Sequence of chain 1.A:
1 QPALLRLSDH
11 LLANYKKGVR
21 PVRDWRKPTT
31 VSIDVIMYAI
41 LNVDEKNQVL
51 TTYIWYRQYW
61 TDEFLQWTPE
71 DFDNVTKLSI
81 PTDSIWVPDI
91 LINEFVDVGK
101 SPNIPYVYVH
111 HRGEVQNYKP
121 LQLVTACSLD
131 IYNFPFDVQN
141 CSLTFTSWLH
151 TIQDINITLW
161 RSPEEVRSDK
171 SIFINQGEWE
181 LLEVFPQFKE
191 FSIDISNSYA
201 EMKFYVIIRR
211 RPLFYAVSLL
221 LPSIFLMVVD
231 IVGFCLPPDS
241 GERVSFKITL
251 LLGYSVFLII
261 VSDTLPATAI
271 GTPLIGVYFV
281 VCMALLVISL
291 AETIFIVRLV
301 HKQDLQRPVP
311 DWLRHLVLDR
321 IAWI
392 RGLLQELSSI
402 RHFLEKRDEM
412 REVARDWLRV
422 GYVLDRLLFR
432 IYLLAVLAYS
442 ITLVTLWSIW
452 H

Binding-site contacts:
Ligand atom O5 contacts residue PHE188 of chain 1.A at 4.1 Å.
Ligand atom C2 contacts residue ASN156 of chain 1.A at 2.5 Å.
Ligand atom O5 contacts residue ILE157 of chain 1.A at 4.4 Å.
Ligand atom C1 contacts residue ASN156 of chain 1.A at 1.4 Å.
Ligand atom C4 contacts residue ASN156 of chain 1.A at 4.2 Å.
Ligand atom C6 contacts residue THR158 of chain 1.A at 4.2 Å.
Ligand atom O6 contacts residue PHE188 of chain 1.A at 3.5 Å.
Ligand atom N2 contacts residue ASN156 of chain 1.A at 2.9 Å (h-bond).
Ligand atom C1 contacts residue PHE188 of chain 1.A at 4.0 Å (hydrophobic).
Ligand atom C5 contacts residue ASN156 of chain 1.A at 3.7 Å.
Ligand atom O6 contacts residue ILE157 of chain 1.A at 3.6 Å.
Ligand atom C5 contacts residue PHE188 of chain 1.A at 3.9 Å (hydrophobic).
Ligand atom O7 contacts residue PHE188 of chain 1.A at 4.1 Å.
Ligand atom C7 contacts residue ASN156 of chain 1.A at 3.4 Å.
Ligand atom O5 contacts residue ASN156 of chain 1.A at 2.4 Å (h-bond).
Ligand atom O6 contacts residue THR158 of chain 1.A at 4.0 Å.
Ligand atom C6 contacts residue ILE157 of chain 1.A at 4.4 Å (hydrophobic).
Ligand atom C3 contacts residue ASN156 of chain 1.A at 3.8 Å.
Ligand atom O7 contacts residue ASN156 of chain 1.A at 3.5 Å (h-bond).
Ligand atom C8 contacts residue ILE152 of chain 1.A at 3.7 Å (hydrophobic).
Ligand atom C8 contacts residue PHE188 of chain 1.A at 4.2 Å (hydrophobic).

A protein and the small-molecule ligand that binds it are described below.
Small molecule (SMILES): CC(=O)N[C@H]1[C@H](O[C@H]2[C@H](O)[C@@H](NC(C)=O)CO[C@@H]2CO)O[C@H](CO)[C@@H](O)[C@@H]1O